Sequence of chain 1.B:
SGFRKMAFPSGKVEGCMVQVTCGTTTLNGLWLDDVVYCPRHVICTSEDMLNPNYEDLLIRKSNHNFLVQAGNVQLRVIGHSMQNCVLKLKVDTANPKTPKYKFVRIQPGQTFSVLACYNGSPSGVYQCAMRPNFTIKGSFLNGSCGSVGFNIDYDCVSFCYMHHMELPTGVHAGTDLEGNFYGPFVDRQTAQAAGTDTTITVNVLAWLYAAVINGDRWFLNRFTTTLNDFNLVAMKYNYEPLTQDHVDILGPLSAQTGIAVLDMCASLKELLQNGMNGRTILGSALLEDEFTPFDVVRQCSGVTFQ

Binding-site contacts:
Ligand atom C05 contacts residue LEU141 of chain 1.A at 4.0 Å (hydrophobic).
Ligand atom O13 contacts residue SER144 of chain 1.A at 3.6 Å (h-bond).
Ligand atom C23 contacts residue GLU166 of chain 1.A at 4.0 Å.
Ligand atom N09 contacts residue GLU166 of chain 1.A at 3.2 Å (salt-bridge).
Ligand atom O01 contacts residue GLN189 of chain 1.A at 3.9 Å.
Ligand atom C20 contacts residue GLN189 of chain 1.A at 3.6 Å.
Ligand atom C08 contacts residue LEU141 of chain 1.A at 3.8 Å (hydrophobic).
Ligand atom C15 contacts residue HIS41 of chain 1.A at 3.9 Å.
Ligand atom O13 contacts residue GLY143 of chain 1.A at 3.3 Å (h-bond).
Ligand atom C02 contacts residue HIS164 of chain 1.A at 4.0 Å.
Ligand atom C22 contacts residue GLU166 of chain 1.A at 3.2 Å.
Ligand atom O11 contacts residue PHE140 of chain 1.A at 3.5 Å.
Ligand atom N09 contacts residue LEU141 of chain 1.A at 3.8 Å.
Ligand atom C16 contacts residue GLN189 of chain 1.A at 3.6 Å.
Ligand atom O30 contacts residue MET165 of chain 1.A at 3.5 Å.
Ligand atom C05 contacts residue SER144 of chain 1.A at 3.8 Å.
Ligand atom C10 contacts residue HIS163 of chain 1.A at 3.8 Å.
Ligand atom N09 contacts residue PHE140 of chain 1.A at 3.2 Å (h-bond).
Ligand atom O11 contacts residue HIS172 of chain 1.A at 3.6 Å.
Ligand atom C17 contacts residue HIS41 of chain 1.A at 3.8 Å.
Ligand atom C14 contacts residue HIS164 of chain 1.A at 3.8 Å.
Ligand atom N03 contacts residue HIS164 of chain 1.A at 3.1 Å (h-bond).
Ligand atom C14 contacts residue GLN189 of chain 1.A at 3.8 Å.
Ligand atom C12 contacts residue CYS145 of chain 1.A at 2.0 Å (hydrophobic).
Ligand atom O30 contacts residue GLU166 of chain 1.A at 3.2 Å (salt-bridge).
Ligand atom N19 contacts residue GLN189 of chain 1.A at 3.0 Å (h-bond).
Ligand atom C04 contacts residue CYS145 of chain 1.A at 2.8 Å (hydrophobic).
Ligand atom O21 contacts residue GLN189 of chain 1.A at 3.0 Å (h-bond).
Ligand atom C15 contacts residue GLN189 of chain 1.A at 3.6 Å.
Ligand atom O13 contacts residue CYS145 of chain 1.A at 2.9 Å (h-bond).
Ligand atom O11 contacts residue MET165 of chain 1.A at 3.9 Å.
Ligand atom O11 contacts residue GLU166 of chain 1.A at 3.6 Å.
Ligand atom C08 contacts residue ASN142 of chain 1.A at 3.3 Å.
Ligand atom O11 contacts residue HIS163 of chain 1.A at 2.7 Å (h-bond).
Ligand atom C05 contacts residue CYS145 of chain 1.A at 3.2 Å (hydrophobic).
Ligand atom N03 contacts residue CYS145 of chain 1.A at 2.9 Å (h-bond).
Ligand atom C07 contacts residue ASN142 of chain 1.A at 3.2 Å.
Ligand atom F28 contacts residue ASN142 of chain 1.A at 3.0 Å.
Ligand atom C10 contacts residue GLU166 of chain 1.A at 3.7 Å.
Ligand atom C25 contacts residue GLU166 of chain 1.A at 3.7 Å.

The protein below binds the small molecule below.
Small molecule (SMILES): CC(C)C[C@H](NC(=O)OCc1cccc(F)c1)C(=O)N[C@H](CO)C[C@@H]1CCNC1=O

Sequence of chain 1.A:
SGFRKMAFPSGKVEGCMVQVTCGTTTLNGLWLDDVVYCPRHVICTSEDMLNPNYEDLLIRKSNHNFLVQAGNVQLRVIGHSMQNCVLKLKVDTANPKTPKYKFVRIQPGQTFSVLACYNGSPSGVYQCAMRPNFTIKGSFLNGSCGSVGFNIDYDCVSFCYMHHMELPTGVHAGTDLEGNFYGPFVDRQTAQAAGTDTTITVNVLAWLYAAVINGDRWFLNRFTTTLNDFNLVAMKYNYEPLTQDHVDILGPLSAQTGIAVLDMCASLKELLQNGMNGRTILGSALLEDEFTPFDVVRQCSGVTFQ